Binding-site contacts:
Ligand atom CAU contacts residue PHE223 of chain 1.B at 3.8 Å (hydrophobic).
Ligand atom CAB contacts residue GLU190 of chain 1.B at 3.6 Å.
Ligand atom NAO contacts residue PHE167 of chain 1.B at 3.8 Å.
Ligand atom CAJ contacts residue GLU188 of chain 1.B at 3.7 Å.
Ligand atom CAN contacts residue SER92 of chain 1.B at 3.7 Å.
Ligand atom NAO contacts residue ALA93 of chain 1.B at 3.6 Å.
Ligand atom CAE contacts residue SER92 of chain 1.B at 3.4 Å.
Ligand atom OAA contacts residue ILE66 of chain 1.B at 3.5 Å.
Ligand atom CAE contacts residue PHE223 of chain 1.B at 3.4 Å (hydrophobic).
Ligand atom CAJ contacts residue SER92 of chain 1.B at 3.5 Å.
Ligand atom CAI contacts residue ILE66 of chain 1.B at 3.5 Å (hydrophobic).
Ligand atom C2 contacts residue ALA166 of chain 1.B at 3.5 Å (hydrophobic).
Ligand atom NAO contacts residue GLY94 of chain 1.B at 3.4 Å (h-bond).
Ligand atom CAN contacts residue ASP213 of chain 1.B at 3.7 Å.
Ligand atom NAO contacts residue SER212 of chain 1.B at 3.7 Å.
Ligand atom N3 contacts residue PHE167 of chain 1.B at 3.6 Å.
Ligand atom N1 contacts residue GLU188 of chain 1.B at 3.4 Å.
Ligand atom CAB contacts residue MET189 of chain 1.B at 3.6 Å (hydrophobic).
Ligand atom OAA contacts residue ALA24 of chain 1.B at 3.8 Å.
Ligand atom NAR contacts residue ASP213 of chain 1.B at 3.0 Å (salt-bridge).
Ligand atom C5 contacts residue GLY94 of chain 1.B at 3.7 Å.
Ligand atom N1 contacts residue MET189 of chain 1.B at 3.6 Å.
Ligand atom OAY contacts residue ASP224 of chain 1.B at 3.3 Å (salt-bridge).
Ligand atom C4 contacts residue PHE167 of chain 1.B at 3.5 Å (hydrophobic).
Ligand atom OAY contacts residue PHE223 of chain 1.B at 3.6 Å.
Ligand atom NAR contacts residue ILE168 of chain 1.B at 3.1 Å (h-bond).
Ligand atom CAC contacts residue MET189 of chain 1.B at 3.6 Å (hydrophobic).
Ligand atom CAN contacts residue ALA93 of chain 1.B at 3.5 Å (hydrophobic).
Ligand atom NAO contacts residue ASP213 of chain 1.B at 2.9 Å (salt-bridge).
Ligand atom C2 contacts residue MET189 of chain 1.B at 3.7 Å (hydrophobic).
Ligand atom CAN contacts residue SER212 of chain 1.B at 3.5 Å.
Ligand atom C5 contacts residue PHE167 of chain 1.B at 3.5 Å (hydrophobic).
Ligand atom NAR contacts residue PHE167 of chain 1.B at 3.5 Å.
Ligand atom N3 contacts residue ILE168 of chain 1.B at 3.0 Å (h-bond).
Ligand atom OAA contacts residue GLU190 of chain 1.B at 2.8 Å (salt-bridge).
Ligand atom CAW contacts residue PHE121 of chain 1.A at 3.6 Å (hydrophobic).
Ligand atom CAN contacts residue GLY94 of chain 1.B at 3.6 Å.
Ligand atom NAD contacts residue SER92 of chain 1.B at 3.7 Å.
Ligand atom CAU contacts residue PHE121 of chain 1.A at 3.7 Å (hydrophobic).
Ligand atom CAG contacts residue PHE223 of chain 1.B at 3.8 Å (hydrophobic).

A protein and the small-molecule ligand that binds it are described below.
Small molecule (SMILES): Nc1ncnc2c(CN3C[C@H](CSCCOCCO)[C@@H](O)C3)c[nH]c12

Sequence of chain 1.B:
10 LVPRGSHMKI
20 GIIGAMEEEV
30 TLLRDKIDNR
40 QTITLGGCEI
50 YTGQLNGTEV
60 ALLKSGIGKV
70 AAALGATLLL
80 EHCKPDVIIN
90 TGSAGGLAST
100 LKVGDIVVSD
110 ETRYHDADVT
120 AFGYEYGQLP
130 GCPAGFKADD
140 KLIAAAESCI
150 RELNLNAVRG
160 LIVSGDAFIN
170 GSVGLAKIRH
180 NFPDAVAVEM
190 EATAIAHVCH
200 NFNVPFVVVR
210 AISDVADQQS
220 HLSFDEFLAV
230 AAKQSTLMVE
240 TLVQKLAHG

Sequence of chain 1.A:
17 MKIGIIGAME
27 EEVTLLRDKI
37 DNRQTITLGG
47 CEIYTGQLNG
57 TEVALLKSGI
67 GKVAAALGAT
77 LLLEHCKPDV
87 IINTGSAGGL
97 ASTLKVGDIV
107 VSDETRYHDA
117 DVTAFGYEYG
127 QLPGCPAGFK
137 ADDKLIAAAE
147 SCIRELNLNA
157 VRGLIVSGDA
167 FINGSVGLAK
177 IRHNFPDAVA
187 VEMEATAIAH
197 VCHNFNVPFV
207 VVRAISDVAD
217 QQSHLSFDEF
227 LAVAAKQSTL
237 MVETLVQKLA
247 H